Binding-site contacts:
Ligand atom C2 contacts residue ASN18 of chain 1.C at 2.4 Å.
Ligand atom C1 contacts residue ASN18 of chain 1.C at 1.5 Å.
Ligand atom N2 contacts residue ASN18 of chain 1.C at 2.7 Å (h-bond).
Ligand atom C5 contacts residue ASN18 of chain 1.C at 3.7 Å.
Ligand atom O6 contacts residue ALA248 of chain 1.C at 3.5 Å.
Ligand atom C3 contacts residue ASN18 of chain 1.C at 3.7 Å.
Ligand atom O5 contacts residue LEU21 of chain 1.C at 4.0 Å.
Ligand atom O5 contacts residue ASN18 of chain 1.C at 2.5 Å (h-bond).
Ligand atom C7 contacts residue ASN18 of chain 1.C at 3.9 Å.
Ligand atom C6 contacts residue MET245 of chain 1.C at 4.3 Å (hydrophobic).
Ligand atom C1 contacts residue LEU21 of chain 1.C at 4.2 Å (hydrophobic).
Ligand atom C6 contacts residue ALA248 of chain 1.C at 3.7 Å (hydrophobic).
Ligand atom C4 contacts residue ASN18 of chain 1.C at 4.3 Å.
Ligand atom O7 contacts residue ASN18 of chain 1.C at 4.4 Å.

Sequence of chain 1.C:
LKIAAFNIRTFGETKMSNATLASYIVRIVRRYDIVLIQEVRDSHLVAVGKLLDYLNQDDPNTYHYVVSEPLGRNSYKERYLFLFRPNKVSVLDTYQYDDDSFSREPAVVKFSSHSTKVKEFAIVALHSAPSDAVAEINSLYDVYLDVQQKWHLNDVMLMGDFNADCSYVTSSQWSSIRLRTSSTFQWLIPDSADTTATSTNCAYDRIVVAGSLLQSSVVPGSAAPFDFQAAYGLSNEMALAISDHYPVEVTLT

A small-molecule ligand and the protein it binds are described below.
Small molecule (SMILES): CC(=O)N[C@@H]1[C@@H](O)[C@H](O)[C@@H](CO)O[C@H]1O